Binding-site contacts:
Ligand atom O2P contacts residue GLY393 of chain 1.C at 3.8 Å.
Ligand atom O5 contacts residue ASN112 of chain 2.D at 3.7 Å.
Ligand atom O1P contacts residue GLY393 of chain 1.C at 2.8 Å (h-bond).
Ligand atom O1 contacts residue LYS164 of chain 1.C at 3.0 Å (salt-bridge).
Ligand atom C5 contacts residue ASN112 of chain 2.D at 3.5 Å.
Ligand atom O1P contacts residue TRP55 of chain 2.D at 3.8 Å.
Ligand atom O6P contacts residue HIS287 of chain 1.C at 3.7 Å.
Ligand atom P1 contacts residue GLY393 of chain 1.C at 3.8 Å.
Ligand atom C2 contacts residue LYS164 of chain 1.C at 3.6 Å.
Ligand atom O2 contacts residue ASP192 of chain 1.C at 3.1 Å (salt-bridge).
Ligand atom O3P contacts residue THR54 of chain 2.D at 3.7 Å.
Ligand atom O5P contacts residue HIS316 of chain 1.C at 2.8 Å (h-bond).
Ligand atom C4 contacts residue SER368 of chain 1.C at 3.7 Å.
Ligand atom P1 contacts residue THR54 of chain 2.D at 3.7 Å.
Ligand atom O2P contacts residue GLY392 of chain 1.C at 2.8 Å (h-bond).
Ligand atom O2 contacts residue LYS164 of chain 1.C at 2.6 Å (salt-bridge).
Ligand atom O6P contacts residue ARG284 of chain 1.C at 2.7 Å (salt-bridge).
Ligand atom C1 contacts residue LYS164 of chain 1.C at 3.7 Å.
Ligand atom O4P contacts residue LEU324 of chain 1.C at 3.1 Å.
Ligand atom O3 contacts residue ASN112 of chain 2.D at 2.7 Å (h-bond).
Ligand atom P2 contacts residue ARG284 of chain 1.C at 3.7 Å.
Ligand atom C1 contacts residue LYS323 of chain 1.C at 3.5 Å.
Ligand atom O3P contacts residue GLY369 of chain 1.C at 3.4 Å.
Ligand atom C3 contacts residue ASN112 of chain 2.D at 3.8 Å.
Ligand atom O4 contacts residue SER368 of chain 1.C at 2.7 Å (h-bond).
Ligand atom O3 contacts residue HIS283 of chain 1.C at 3.4 Å.
Ligand atom C5 contacts residue LEU324 of chain 1.C at 3.4 Å (hydrophobic).
Ligand atom O1P contacts residue LYS164 of chain 1.C at 3.3 Å.
Ligand atom P1 contacts residue LYS323 of chain 1.C at 3.8 Å.
Ligand atom O3P contacts residue GLY370 of chain 1.C at 2.8 Å (h-bond).
Ligand atom O4 contacts residue GLY369 of chain 1.C at 3.4 Å (h-bond).
Ligand atom O3P contacts residue TRP55 of chain 2.D at 3.3 Å.
Ligand atom O3 contacts residue GLU193 of chain 1.C at 2.8 Å (salt-bridge).
Ligand atom O5P contacts residue SER368 of chain 1.C at 3.5 Å (h-bond).
Ligand atom O1P contacts residue THR54 of chain 2.D at 2.7 Å (h-bond).
Ligand atom C3 contacts residue SER368 of chain 1.C at 3.8 Å.
Ligand atom O1P contacts residue GLY392 of chain 1.C at 3.5 Å.
Ligand atom O3P contacts residue LYS323 of chain 1.C at 2.7 Å (salt-bridge).
Ligand atom O4P contacts residue ARG284 of chain 1.C at 3.4 Å (salt-bridge).
Ligand atom O6P contacts residue HIS316 of chain 1.C at 3.8 Å.

Sequence of chain 1.C:
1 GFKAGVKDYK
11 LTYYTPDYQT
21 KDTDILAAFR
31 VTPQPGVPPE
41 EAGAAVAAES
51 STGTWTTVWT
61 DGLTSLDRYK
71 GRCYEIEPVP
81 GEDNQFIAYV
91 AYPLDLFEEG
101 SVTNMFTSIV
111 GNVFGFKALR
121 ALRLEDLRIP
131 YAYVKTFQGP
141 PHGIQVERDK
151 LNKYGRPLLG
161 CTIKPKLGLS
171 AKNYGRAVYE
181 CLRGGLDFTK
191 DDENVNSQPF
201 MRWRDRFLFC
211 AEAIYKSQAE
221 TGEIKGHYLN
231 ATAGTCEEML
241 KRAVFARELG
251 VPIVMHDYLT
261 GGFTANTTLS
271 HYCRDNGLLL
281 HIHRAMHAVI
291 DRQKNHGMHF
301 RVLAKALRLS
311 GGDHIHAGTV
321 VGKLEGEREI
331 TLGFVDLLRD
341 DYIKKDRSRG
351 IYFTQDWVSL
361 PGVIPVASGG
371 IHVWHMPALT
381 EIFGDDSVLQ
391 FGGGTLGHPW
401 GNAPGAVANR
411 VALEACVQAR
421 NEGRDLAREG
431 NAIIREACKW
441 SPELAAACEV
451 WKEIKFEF

A protein and the small-molecule ligand that binds it are described below.
Small molecule (SMILES): O=C(COP(=O)(O)O)[C@H](O)[C@H](O)COP(=O)(O)O

Sequence of chain 2.D:
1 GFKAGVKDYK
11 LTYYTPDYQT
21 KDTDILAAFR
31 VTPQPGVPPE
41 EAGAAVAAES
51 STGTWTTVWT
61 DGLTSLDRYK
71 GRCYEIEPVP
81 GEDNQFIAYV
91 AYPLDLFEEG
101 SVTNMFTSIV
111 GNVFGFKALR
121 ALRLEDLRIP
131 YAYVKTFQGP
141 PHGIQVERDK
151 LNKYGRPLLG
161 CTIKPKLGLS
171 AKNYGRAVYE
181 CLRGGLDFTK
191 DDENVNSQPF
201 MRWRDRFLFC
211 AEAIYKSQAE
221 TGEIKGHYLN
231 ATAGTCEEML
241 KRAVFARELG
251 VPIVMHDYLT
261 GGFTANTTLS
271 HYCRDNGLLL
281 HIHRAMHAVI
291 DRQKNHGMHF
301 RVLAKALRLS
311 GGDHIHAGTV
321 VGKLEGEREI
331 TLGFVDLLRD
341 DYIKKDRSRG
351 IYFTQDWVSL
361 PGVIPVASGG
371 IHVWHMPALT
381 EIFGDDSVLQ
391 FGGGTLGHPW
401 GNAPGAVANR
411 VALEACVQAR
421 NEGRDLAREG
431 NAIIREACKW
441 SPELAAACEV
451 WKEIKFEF